Binding-site contacts:
Ligand atom C7 contacts residue ASN282 of chain 1.A at 3.7 Å.
Ligand atom C4 contacts residue ASN282 of chain 1.A at 4.2 Å.
Ligand atom N2 contacts residue ASN282 of chain 1.A at 3.0 Å (h-bond).
Ligand atom C3 contacts residue ASN282 of chain 1.A at 3.8 Å.
Ligand atom O6 contacts residue ASN280 of chain 1.A at 3.4 Å (h-bond).
Ligand atom C1 contacts residue ASN282 of chain 1.A at 1.4 Å.
Ligand atom O5 contacts residue ASN282 of chain 1.A at 2.3 Å (h-bond).
Ligand atom O6 contacts residue GLU281 of chain 1.A at 3.6 Å.
Ligand atom O6 contacts residue ASN282 of chain 1.A at 4.1 Å.
Ligand atom C2 contacts residue ASN282 of chain 1.A at 2.5 Å.
Ligand atom C8 contacts residue ASN282 of chain 1.A at 4.0 Å.
Ligand atom C5 contacts residue ASN282 of chain 1.A at 3.6 Å.
Ligand atom O5 contacts residue ASN280 of chain 1.A at 3.8 Å.
Ligand atom C6 contacts residue ASN280 of chain 1.A at 4.4 Å.
Ligand atom C6 contacts residue GLU281 of chain 1.A at 4.4 Å.

Sequence of chain 1.A:
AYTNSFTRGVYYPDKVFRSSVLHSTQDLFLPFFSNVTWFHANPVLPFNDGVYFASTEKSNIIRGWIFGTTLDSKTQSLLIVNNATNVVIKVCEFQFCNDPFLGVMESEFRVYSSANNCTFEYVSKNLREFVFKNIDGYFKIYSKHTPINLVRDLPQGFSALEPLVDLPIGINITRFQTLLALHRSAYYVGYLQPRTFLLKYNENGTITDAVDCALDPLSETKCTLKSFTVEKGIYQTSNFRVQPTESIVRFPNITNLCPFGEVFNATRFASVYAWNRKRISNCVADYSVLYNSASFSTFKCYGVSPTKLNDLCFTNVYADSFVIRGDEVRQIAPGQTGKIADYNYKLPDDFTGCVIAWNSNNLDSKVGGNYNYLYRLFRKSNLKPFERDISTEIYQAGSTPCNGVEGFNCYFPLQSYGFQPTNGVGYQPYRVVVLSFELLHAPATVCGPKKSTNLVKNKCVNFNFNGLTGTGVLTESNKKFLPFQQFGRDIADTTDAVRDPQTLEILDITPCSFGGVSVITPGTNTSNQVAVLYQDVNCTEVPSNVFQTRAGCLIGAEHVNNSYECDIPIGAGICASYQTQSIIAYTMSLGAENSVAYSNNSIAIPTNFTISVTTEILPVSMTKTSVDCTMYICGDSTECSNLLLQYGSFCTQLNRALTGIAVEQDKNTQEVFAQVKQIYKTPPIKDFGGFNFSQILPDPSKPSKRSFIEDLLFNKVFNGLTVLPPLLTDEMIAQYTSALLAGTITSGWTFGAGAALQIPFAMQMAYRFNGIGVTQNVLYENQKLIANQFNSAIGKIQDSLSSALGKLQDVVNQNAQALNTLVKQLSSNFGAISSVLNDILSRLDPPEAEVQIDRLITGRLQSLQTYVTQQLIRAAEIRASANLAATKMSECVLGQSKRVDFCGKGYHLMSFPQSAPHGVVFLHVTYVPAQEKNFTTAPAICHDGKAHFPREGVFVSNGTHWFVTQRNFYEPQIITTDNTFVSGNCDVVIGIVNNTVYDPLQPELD

The small molecule below binds the protein below.
Small molecule (SMILES): CC(=O)N[C@@H]1[C@@H](O)[C@H](O)[C@@H](CO)O[C@H]1O